Binding-site contacts:
Ligand atom C3 contacts residue PRO102 of chain 2.C at 3.4 Å (hydrophobic).
Ligand atom C7 contacts residue PRO102 of chain 1.C at 3.1 Å (hydrophobic).
Ligand atom O1 contacts residue LYS101 of chain 1.C at 3.8 Å.
Ligand atom O1 contacts residue ILE89 of chain 2.C at 3.0 Å.
Ligand atom O2 contacts residue GLY216 of chain 2.C at 3.5 Å (h-bond).
Ligand atom C3 contacts residue GLY216 of chain 2.C at 3.4 Å.
Ligand atom S1 contacts residue GLY216 of chain 2.C at 4.0 Å.
Ligand atom C6 contacts residue LYS215 of chain 2.C at 4.0 Å.
Ligand atom C3 contacts residue PRO102 of chain 1.C at 3.9 Å (hydrophobic).
Ligand atom C4 contacts residue GLY216 of chain 2.C at 3.9 Å.
Ligand atom C6 contacts residue B5D1 of chain 2.N at 2.9 Å.
Ligand atom CL1 contacts residue MET104 of chain 2.C at 4.0 Å.
Ligand atom N2 contacts residue PRO102 of chain 1.C at 2.9 Å (h-bond).
Ligand atom N1 contacts residue LEU236 of chain 1.C at 3.6 Å.
Ligand atom C4 contacts residue PRO102 of chain 1.C at 4.1 Å (hydrophobic).
Ligand atom C8 contacts residue SER239 of chain 1.C at 3.7 Å.
Ligand atom CL1 contacts residue LYS215 of chain 2.C at 3.4 Å.
Ligand atom C2 contacts residue LYS215 of chain 2.C at 3.9 Å.
Ligand atom N1 contacts residue PRO102 of chain 1.C at 3.6 Å.
Ligand atom C8 contacts residue PRO102 of chain 1.C at 3.4 Å (hydrophobic).
Ligand atom C2 contacts residue PRO102 of chain 1.C at 3.7 Å (hydrophobic).
Ligand atom C7 contacts residue VAL235 of chain 1.C at 3.6 Å (hydrophobic).
Ligand atom C4 contacts residue LYS215 of chain 2.C at 3.5 Å.
Ligand atom C3 contacts residue LYS215 of chain 2.C at 3.5 Å.
Ligand atom N1 contacts residue LYS101 of chain 1.C at 3.7 Å.
Ligand atom C4 contacts residue B5D1 of chain 2.N at 3.4 Å.
Ligand atom O2 contacts residue LYS215 of chain 2.C at 3.5 Å.
Ligand atom CL1 contacts residue PRO102 of chain 2.C at 3.8 Å.
Ligand atom C2 contacts residue GLY216 of chain 2.C at 3.8 Å.
Ligand atom O2 contacts residue ILE89 of chain 2.C at 4.0 Å.
Ligand atom C5 contacts residue B5D1 of chain 2.N at 3.7 Å.
Ligand atom C7 contacts residue LEU236 of chain 1.C at 3.8 Å (hydrophobic).
Ligand atom CL1 contacts residue GLY216 of chain 2.C at 3.9 Å.
Ligand atom C8 contacts residue LEU236 of chain 1.C at 4.1 Å (hydrophobic).
Ligand atom CL1 contacts residue SER105 of chain 2.C at 3.3 Å.
Ligand atom CL1 contacts residue B5D1 of chain 2.N at 2.9 Å.
Ligand atom C1 contacts residue PRO102 of chain 1.C at 3.5 Å (hydrophobic).
Ligand atom C5 contacts residue PRO102 of chain 1.C at 3.9 Å (hydrophobic).
Ligand atom C7 contacts residue SER239 of chain 1.C at 3.4 Å.
Ligand atom C4 contacts residue PRO102 of chain 2.C at 3.9 Å (hydrophobic).

A protein and the small-molecule ligand that binds it are described below.
Small molecule (SMILES): C[C@H]1Nc2ccc(Cl)cc2S(=O)(=O)N1

Sequence of chain 2.C:
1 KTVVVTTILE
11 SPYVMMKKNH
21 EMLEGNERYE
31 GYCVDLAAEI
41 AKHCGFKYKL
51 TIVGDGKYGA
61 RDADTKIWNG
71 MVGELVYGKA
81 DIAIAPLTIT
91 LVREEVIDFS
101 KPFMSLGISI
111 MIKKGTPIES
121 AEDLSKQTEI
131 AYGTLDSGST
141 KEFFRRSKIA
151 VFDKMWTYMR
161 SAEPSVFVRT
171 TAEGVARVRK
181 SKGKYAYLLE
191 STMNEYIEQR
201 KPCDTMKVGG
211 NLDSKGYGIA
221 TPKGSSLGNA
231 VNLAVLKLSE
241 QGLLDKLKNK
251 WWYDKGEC

Sequence of chain 1.C:
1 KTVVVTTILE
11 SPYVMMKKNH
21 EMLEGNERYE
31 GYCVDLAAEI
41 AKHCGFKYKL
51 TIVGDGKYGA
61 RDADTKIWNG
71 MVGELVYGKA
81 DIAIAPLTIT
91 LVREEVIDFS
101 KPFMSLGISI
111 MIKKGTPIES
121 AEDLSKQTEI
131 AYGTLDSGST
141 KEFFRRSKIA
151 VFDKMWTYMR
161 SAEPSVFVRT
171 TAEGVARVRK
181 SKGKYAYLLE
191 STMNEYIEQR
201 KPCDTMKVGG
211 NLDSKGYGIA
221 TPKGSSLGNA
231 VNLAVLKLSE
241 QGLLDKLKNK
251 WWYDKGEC